Binding-site contacts:
Ligand atom O1G contacts residue GLY142 of chain 1.L at 3.4 Å (h-bond).
Ligand atom O3G contacts residue ASN99 of chain 1.L at 3.3 Å (h-bond).
Ligand atom PB contacts residue MG1 of chain 1.JA at 2.5 Å.
Ligand atom O2G contacts residue MG1 of chain 1.JA at 2.1 Å.
Ligand atom O3' contacts residue THR178 of chain 1.L at 3.4 Å (h-bond).
Ligand atom N1 contacts residue TYR222 of chain 1.L at 3.4 Å.
Ligand atom O3G contacts residue ALA97 of chain 1.L at 3.3 Å.
Ligand atom C3' contacts residue THR178 of chain 1.L at 3.4 Å.
Ligand atom O1A contacts residue GLN11 of chain 1.L at 3.3 Å.
Ligand atom O1A contacts residue CYS12 of chain 1.L at 2.9 Å (h-bond).
Ligand atom O2' contacts residue ASP177 of chain 1.L at 3.0 Å (salt-bridge).
Ligand atom O1B contacts residue MG1 of chain 1.JA at 2.1 Å.
Ligand atom O1B contacts residue THR143 of chain 1.L at 3.3 Å.
Ligand atom O2A contacts residue SER138 of chain 1.L at 2.6 Å (h-bond).
Ligand atom O3B contacts residue GLY142 of chain 1.L at 2.6 Å (h-bond).
Ligand atom C4 contacts residue CYS12 of chain 1.L at 3.4 Å (hydrophobic).
Ligand atom O1B contacts residue GLY10 of chain 1.L at 3.3 Å.
Ligand atom N2 contacts residue ASN226 of chain 1.L at 3.3 Å (h-bond).
Ligand atom O2B contacts residue GLY10 of chain 1.L at 3.4 Å.
Ligand atom O1G contacts residue ASN99 of chain 1.L at 3.3 Å.
Ligand atom C6 contacts residue TYR222 of chain 1.L at 3.4 Å (hydrophobic).
Ligand atom O2A contacts residue GLN11 of chain 1.L at 2.7 Å (h-bond).
Ligand atom PG contacts residue GLY142 of chain 1.L at 3.4 Å.
Ligand atom O5' contacts residue GLY141 of chain 1.L at 3.2 Å (h-bond).
Ligand atom O6 contacts residue GLN15 of chain 1.L at 3.3 Å (h-bond).
Ligand atom O2B contacts residue THR143 of chain 1.L at 3.2 Å (h-bond).
Ligand atom O6 contacts residue ASN226 of chain 1.L at 3.0 Å (h-bond).
Ligand atom O3B contacts residue MG1 of chain 1.JA at 3.1 Å.
Ligand atom O2A contacts residue CYS12 of chain 1.L at 3.1 Å (h-bond).
Ligand atom PA contacts residue SER138 of chain 1.L at 3.3 Å.
Ligand atom PG contacts residue MG1 of chain 1.JA at 3.2 Å.
Ligand atom O1B contacts residue GLN11 of chain 1.L at 3.2 Å (h-bond).
Ligand atom O5' contacts residue SER138 of chain 1.L at 3.1 Å (h-bond).
Ligand atom N1 contacts residue ASN226 of chain 1.L at 3.1 Å (h-bond).
Ligand atom C3A contacts residue MG1 of chain 1.JA at 2.5 Å.
Ligand atom O6 contacts residue TYR222 of chain 1.L at 3.2 Å.
Ligand atom C2 contacts residue CYS12 of chain 1.L at 3.4 Å (hydrophobic).
Ligand atom O2B contacts residue GLY144 of chain 1.L at 2.8 Å (h-bond).
Ligand atom O3G contacts residue GLY98 of chain 1.L at 3.4 Å (h-bond).
Ligand atom O3B contacts residue THR143 of chain 1.L at 3.0 Å (h-bond).

Sequence of chain 1.L:
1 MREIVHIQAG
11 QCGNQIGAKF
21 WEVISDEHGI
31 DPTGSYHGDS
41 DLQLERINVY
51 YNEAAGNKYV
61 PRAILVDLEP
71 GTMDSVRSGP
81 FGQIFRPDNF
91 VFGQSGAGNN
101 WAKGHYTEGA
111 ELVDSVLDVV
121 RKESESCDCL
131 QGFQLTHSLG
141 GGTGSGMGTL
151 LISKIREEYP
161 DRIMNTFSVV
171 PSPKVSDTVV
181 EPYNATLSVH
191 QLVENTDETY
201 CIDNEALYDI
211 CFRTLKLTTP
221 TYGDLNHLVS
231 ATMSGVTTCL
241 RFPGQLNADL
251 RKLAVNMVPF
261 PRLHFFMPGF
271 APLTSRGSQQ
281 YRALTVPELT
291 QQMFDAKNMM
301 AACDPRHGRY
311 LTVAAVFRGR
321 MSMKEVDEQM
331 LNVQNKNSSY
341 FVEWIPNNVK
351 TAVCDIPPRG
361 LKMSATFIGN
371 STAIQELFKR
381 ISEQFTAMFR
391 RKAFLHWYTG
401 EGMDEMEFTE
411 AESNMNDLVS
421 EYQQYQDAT

This protein binds this small molecule.
Small molecule (SMILES): Nc1nc2c(ncn2[C@@H]2O[C@H](CO[P](=O)(O)C[P](=O)(O)OP(=O)(O)O)[C@@H](O)[C@H]2O)c(=O)[nH]1